Binding-site contacts:
Ligand atom N1 contacts residue SER347 of chain 2.A at 2.8 Å (h-bond).
Ligand atom C2 contacts residue SER347 of chain 2.A at 4.2 Å.
Ligand atom N1 contacts residue GLU117 of chain 1.A at 3.7 Å.
Ligand atom N1 contacts residue CYS143 of chain 2.A at 4.2 Å.
Ligand atom C9 contacts residue ILE345 of chain 2.A at 4.0 Å (hydrophobic).
Ligand atom O1 contacts residue ASN315 of chain 2.A at 2.5 Å (h-bond).
Ligand atom C11 contacts residue LEU253 of chain 2.A at 4.0 Å (hydrophobic).
Ligand atom C1 contacts residue ALA142 of chain 2.A at 3.5 Å (hydrophobic).
Ligand atom C10 contacts residue HIS291 of chain 2.A at 4.0 Å.
Ligand atom C11 contacts residue GLY257 of chain 2.A at 3.9 Å.
Ligand atom O1 contacts residue VAL287 of chain 2.A at 3.6 Å.
Ligand atom O2 contacts residue GLY346 of chain 2.A at 2.9 Å.
Ligand atom C2 contacts residue CYS143 of chain 2.A at 3.0 Å (hydrophobic).
Ligand atom C10 contacts residue LEU253 of chain 2.A at 3.7 Å (hydrophobic).
Ligand atom C1 contacts residue CYS143 of chain 2.A at 3.4 Å (hydrophobic).
Ligand atom C3 contacts residue SER347 of chain 2.A at 4.2 Å.
Ligand atom O3 contacts residue CYS143 of chain 2.A at 3.8 Å.
Ligand atom C2 contacts residue GLY346 of chain 2.A at 4.3 Å.
Ligand atom C7 contacts residue ILE345 of chain 2.A at 3.6 Å (hydrophobic).
Ligand atom C7 contacts residue VAL287 of chain 2.A at 3.6 Å (hydrophobic).
Ligand atom O2 contacts residue CYS143 of chain 2.A at 3.0 Å (h-bond).
Ligand atom C5 contacts residue ASN315 of chain 2.A at 4.3 Å.
Ligand atom C11 contacts residue ILE345 of chain 2.A at 4.0 Å (hydrophobic).
Ligand atom O3 contacts residue ASN315 of chain 2.A at 4.2 Å.
Ligand atom O1 contacts residue CYS143 of chain 2.A at 3.8 Å.
Ligand atom C5 contacts residue VAL287 of chain 2.A at 3.6 Å (hydrophobic).
Ligand atom C6 contacts residue LEU253 of chain 2.A at 3.9 Å (hydrophobic).
Ligand atom C4 contacts residue ASN315 of chain 2.A at 3.4 Å.
Ligand atom C9 contacts residue VAL287 of chain 2.A at 4.2 Å (hydrophobic).
Ligand atom C3 contacts residue CYS143 of chain 2.A at 3.9 Å (hydrophobic).
Ligand atom C1 contacts residue GLY346 of chain 2.A at 3.9 Å.
Ligand atom O2 contacts residue SER347 of chain 2.A at 2.7 Å (h-bond).
Ligand atom C12 contacts residue ILE345 of chain 2.A at 4.0 Å (hydrophobic).
Ligand atom C1 contacts residue SER347 of chain 2.A at 3.2 Å.
Ligand atom O2 contacts residue ALA142 of chain 2.A at 3.0 Å.
Ligand atom N1 contacts residue ALA142 of chain 2.A at 3.4 Å.
Ligand atom C4 contacts residue VAL287 of chain 2.A at 4.2 Å (hydrophobic).
Ligand atom C7 contacts residue ASN285 of chain 2.A at 4.1 Å.
Ligand atom C8 contacts residue ILE345 of chain 2.A at 3.1 Å (hydrophobic).
Ligand atom C12 contacts residue LEU254 of chain 2.A at 3.4 Å (hydrophobic).

A small-molecule ligand and the protein it binds are described below.
Small molecule (SMILES): C/C=C/C/C=C/CCC(=O)[C@@H](O)CC(N)=O

Sequence of chain 2.A:
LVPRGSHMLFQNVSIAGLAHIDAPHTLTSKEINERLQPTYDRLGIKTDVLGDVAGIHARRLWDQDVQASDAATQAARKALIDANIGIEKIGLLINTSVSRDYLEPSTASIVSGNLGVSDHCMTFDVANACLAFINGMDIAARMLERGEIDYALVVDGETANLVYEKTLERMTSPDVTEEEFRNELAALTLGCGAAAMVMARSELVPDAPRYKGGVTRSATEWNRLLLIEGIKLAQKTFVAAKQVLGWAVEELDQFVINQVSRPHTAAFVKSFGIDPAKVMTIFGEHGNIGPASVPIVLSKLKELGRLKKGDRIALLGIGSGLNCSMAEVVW

Sequence of chain 1.A:
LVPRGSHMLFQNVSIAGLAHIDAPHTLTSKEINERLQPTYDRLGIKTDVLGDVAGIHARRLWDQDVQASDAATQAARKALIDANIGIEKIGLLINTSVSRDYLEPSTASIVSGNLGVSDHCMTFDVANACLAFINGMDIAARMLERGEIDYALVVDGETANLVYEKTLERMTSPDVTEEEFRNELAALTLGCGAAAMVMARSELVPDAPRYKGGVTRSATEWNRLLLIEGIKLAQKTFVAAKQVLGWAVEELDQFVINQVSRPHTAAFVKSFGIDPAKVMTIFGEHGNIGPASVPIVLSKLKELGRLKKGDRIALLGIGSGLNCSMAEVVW